This small molecule binds to this protein.
Small molecule (SMILES): Cc1cccc(-c2ccc([C@@H]3[C@@H](CO)N4CCCCN(S(=O)(=O)c5nccn5C)C[C@@H]34)cc2)c1C

Sequence of chain 1.A:
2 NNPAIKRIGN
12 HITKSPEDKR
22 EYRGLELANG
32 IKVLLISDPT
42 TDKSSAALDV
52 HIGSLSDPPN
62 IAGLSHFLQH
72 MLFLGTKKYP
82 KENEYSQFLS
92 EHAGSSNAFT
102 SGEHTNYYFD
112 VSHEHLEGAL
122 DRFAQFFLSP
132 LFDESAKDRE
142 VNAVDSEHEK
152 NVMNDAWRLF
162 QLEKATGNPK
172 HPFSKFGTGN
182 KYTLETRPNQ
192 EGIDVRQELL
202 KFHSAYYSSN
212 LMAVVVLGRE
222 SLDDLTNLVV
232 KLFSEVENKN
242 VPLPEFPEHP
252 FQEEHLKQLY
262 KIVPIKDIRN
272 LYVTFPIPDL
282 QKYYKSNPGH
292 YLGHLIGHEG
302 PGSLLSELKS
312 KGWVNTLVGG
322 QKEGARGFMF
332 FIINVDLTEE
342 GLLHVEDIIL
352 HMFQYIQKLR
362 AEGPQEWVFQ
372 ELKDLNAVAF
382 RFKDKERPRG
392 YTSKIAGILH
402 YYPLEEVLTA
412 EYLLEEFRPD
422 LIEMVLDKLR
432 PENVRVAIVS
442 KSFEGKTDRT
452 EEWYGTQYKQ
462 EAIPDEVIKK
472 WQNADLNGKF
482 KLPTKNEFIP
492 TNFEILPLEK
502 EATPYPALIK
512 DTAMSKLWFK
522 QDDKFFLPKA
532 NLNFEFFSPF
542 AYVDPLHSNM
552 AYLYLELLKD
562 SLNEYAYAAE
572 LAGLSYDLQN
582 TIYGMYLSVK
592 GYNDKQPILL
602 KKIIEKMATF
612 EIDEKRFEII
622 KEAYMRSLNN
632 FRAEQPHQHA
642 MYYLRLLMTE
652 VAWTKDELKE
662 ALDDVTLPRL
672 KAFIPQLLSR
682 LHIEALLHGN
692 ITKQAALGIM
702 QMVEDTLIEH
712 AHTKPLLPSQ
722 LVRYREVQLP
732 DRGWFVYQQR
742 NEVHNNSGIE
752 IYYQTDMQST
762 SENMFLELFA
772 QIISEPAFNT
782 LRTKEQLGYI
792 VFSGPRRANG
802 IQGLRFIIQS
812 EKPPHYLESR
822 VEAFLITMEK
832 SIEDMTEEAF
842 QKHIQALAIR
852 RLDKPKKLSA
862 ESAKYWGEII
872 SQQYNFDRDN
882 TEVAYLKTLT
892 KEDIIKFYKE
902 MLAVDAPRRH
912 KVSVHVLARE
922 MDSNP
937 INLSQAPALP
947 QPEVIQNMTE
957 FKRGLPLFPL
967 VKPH

Binding-site contacts:
Ligand atom O35 contacts residue VAL319 of chain 1.A at 3.8 Å.
Ligand atom C32 contacts residue THR275 of chain 1.A at 3.2 Å.
Ligand atom C22 contacts residue LYS323 of chain 1.A at 3.2 Å.
Ligand atom C32 contacts residue ALA438 of chain 1.A at 4.0 Å (hydrophobic).
Ligand atom C22 contacts residue GLU164 of chain 1.A at 3.7 Å.
Ligand atom C28 contacts residue ALA438 of chain 1.A at 3.6 Å (hydrophobic).
Ligand atom C25 contacts residue ALA438 of chain 1.A at 4.1 Å (hydrophobic).
Ligand atom C18 contacts residue PHE161 of chain 1.A at 3.7 Å (hydrophobic).
Ligand atom C15 contacts residue ALA157 of chain 1.A at 4.1 Å (hydrophobic).
Ligand atom O19 contacts residue PHE161 of chain 1.A at 3.5 Å.
Ligand atom C28 contacts residue ARG436 of chain 1.A at 3.7 Å.
Ligand atom C30 contacts residue ARG436 of chain 1.A at 3.5 Å.
Ligand atom O35 contacts residue ASN335 of chain 1.A at 3.6 Å.
Ligand atom C08 contacts residue ILE333 of chain 1.A at 3.9 Å (hydrophobic).
Ligand atom C23 contacts residue LYS323 of chain 1.A at 3.5 Å.
Ligand atom C30 contacts residue ALA438 of chain 1.A at 3.4 Å (hydrophobic).
Ligand atom C31 contacts residue THR275 of chain 1.A at 3.6 Å.
Ligand atom C31 contacts residue ARG436 of chain 1.A at 4.1 Å.
Ligand atom C23 contacts residue GLU164 of chain 1.A at 3.4 Å.
Ligand atom C31 contacts residue ALA438 of chain 1.A at 3.6 Å (hydrophobic).
Ligand atom C14 contacts residue TYR273 of chain 1.A at 3.9 Å (hydrophobic).
Ligand atom C26 contacts residue GLU164 of chain 1.A at 4.1 Å.
Ligand atom C26 contacts residue ALA438 of chain 1.A at 4.0 Å (hydrophobic).
Ligand atom C29 contacts residue ARG436 of chain 1.A at 4.0 Å.
Ligand atom C29 contacts residue TYR261 of chain 1.A at 3.6 Å (hydrophobic).
Ligand atom C18 contacts residue ALA157 of chain 1.A at 3.8 Å (hydrophobic).
Ligand atom C08 contacts residue VAL319 of chain 1.A at 3.4 Å (hydrophobic).
Ligand atom C13 contacts residue ASN335 of chain 1.A at 3.5 Å.
Ligand atom C34 contacts residue LEU160 of chain 1.A at 4.0 Å (hydrophobic).
Ligand atom O01 contacts residue ILE333 of chain 1.A at 3.4 Å.
Ligand atom C27 contacts residue GLU164 of chain 1.A at 3.8 Å.
Ligand atom C13 contacts residue TYR273 of chain 1.A at 4.0 Å (hydrophobic).
Ligand atom C33 contacts residue TYR273 of chain 1.A at 3.9 Å (hydrophobic).
Ligand atom C28 contacts residue TYR261 of chain 1.A at 4.2 Å (hydrophobic).
Ligand atom C30 contacts residue TYR261 of chain 1.A at 3.8 Å (hydrophobic).
Ligand atom C27 contacts residue LEU160 of chain 1.A at 3.6 Å (hydrophobic).
Ligand atom C06 contacts residue GLN322 of chain 1.A at 4.0 Å.
Ligand atom C17 contacts residue ALA157 of chain 1.A at 4.0 Å (hydrophobic).
Ligand atom C29 contacts residue LEU163 of chain 1.A at 4.1 Å (hydrophobic).
Ligand atom C32 contacts residue TYR273 of chain 1.A at 4.0 Å (hydrophobic).